Sequence of chain 1.A:
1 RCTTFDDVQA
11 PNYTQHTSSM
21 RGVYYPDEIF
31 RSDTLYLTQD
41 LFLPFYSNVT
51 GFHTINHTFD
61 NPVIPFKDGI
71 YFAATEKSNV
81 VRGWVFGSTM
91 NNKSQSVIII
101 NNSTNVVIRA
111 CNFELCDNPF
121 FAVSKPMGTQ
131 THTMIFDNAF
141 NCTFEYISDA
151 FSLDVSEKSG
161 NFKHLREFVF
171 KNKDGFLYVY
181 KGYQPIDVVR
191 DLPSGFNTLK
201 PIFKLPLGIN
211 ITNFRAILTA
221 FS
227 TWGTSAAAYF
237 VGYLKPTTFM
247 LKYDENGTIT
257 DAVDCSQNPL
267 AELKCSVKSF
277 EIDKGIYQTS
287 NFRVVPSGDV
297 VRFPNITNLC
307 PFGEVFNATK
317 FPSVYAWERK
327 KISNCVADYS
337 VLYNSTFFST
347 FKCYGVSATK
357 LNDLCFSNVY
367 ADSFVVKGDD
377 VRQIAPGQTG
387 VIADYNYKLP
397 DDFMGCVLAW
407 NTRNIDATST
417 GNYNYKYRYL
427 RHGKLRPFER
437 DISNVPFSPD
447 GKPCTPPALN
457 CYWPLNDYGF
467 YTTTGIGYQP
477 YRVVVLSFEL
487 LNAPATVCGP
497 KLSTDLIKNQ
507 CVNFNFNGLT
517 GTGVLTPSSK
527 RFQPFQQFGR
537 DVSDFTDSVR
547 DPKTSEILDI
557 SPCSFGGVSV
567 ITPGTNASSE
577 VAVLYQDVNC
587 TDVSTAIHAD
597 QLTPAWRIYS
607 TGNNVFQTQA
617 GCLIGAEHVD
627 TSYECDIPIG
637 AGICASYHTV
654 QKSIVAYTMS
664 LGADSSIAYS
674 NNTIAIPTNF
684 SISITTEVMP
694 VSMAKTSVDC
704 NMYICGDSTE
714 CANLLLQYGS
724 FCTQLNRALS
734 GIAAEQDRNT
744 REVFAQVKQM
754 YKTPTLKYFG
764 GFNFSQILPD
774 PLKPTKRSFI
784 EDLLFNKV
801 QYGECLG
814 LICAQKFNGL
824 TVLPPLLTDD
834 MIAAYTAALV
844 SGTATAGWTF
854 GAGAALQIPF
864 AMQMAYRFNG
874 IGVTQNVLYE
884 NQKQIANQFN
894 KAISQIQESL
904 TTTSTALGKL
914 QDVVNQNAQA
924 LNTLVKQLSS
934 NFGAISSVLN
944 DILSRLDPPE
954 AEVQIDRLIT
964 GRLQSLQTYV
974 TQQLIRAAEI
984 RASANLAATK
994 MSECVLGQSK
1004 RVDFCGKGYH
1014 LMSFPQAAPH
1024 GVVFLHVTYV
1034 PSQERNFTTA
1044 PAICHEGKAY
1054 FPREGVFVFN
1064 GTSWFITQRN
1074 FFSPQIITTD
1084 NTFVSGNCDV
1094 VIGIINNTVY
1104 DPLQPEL

Binding-site contacts:
Ligand atom C4 contacts residue ASN674 of chain 1.A at 4.3 Å.
Ligand atom N2 contacts residue ASN674 of chain 1.A at 3.0 Å.
Ligand atom C5 contacts residue ASN674 of chain 1.A at 3.5 Å.
Ligand atom O7 contacts residue ASN674 of chain 1.A at 4.1 Å.
Ligand atom C3 contacts residue ASN674 of chain 1.A at 3.9 Å.
Ligand atom C1 contacts residue ASN674 of chain 1.A at 1.5 Å.
Ligand atom C2 contacts residue ASN674 of chain 1.A at 2.7 Å.
Ligand atom O5 contacts residue ASN674 of chain 1.A at 2.3 Å (h-bond).
Ligand atom C8 contacts residue ASN674 of chain 1.A at 3.8 Å.
Ligand atom C7 contacts residue ASN674 of chain 1.A at 3.6 Å.

This small molecule binds to this protein.
Small molecule (SMILES): CC(=O)N[C@@H]1[C@@H](O)[C@H](O)[C@@H](CO)O[C@H]1O